Sequence of chain 1.A:
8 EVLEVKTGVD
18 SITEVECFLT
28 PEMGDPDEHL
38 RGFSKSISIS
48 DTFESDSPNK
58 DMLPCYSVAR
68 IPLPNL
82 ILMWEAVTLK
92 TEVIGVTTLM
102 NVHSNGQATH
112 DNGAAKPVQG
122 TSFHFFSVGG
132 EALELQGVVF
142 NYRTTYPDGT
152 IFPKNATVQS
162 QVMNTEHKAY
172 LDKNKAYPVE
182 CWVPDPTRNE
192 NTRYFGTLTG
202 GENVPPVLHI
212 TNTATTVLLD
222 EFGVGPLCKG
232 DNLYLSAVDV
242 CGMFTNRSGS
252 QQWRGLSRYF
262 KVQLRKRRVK

The protein below binds the small molecule below.
Small molecule (SMILES): CC(=O)N[C@H]1[C@H]([C@H](O)[C@H](O)CO)O[C@@](O)(C(=O)O)C[C@@H]1O

Binding-site contacts:
Ligand atom C6 contacts residue ASN247 of chain 1.A at 4.0 Å.
Ligand atom N5 contacts residue ASN106 of chain 1.A at 3.5 Å (h-bond).
Ligand atom O8 contacts residue GLN253 of chain 1.A at 4.2 Å.
Ligand atom C11 contacts residue LEU37 of chain 1.A at 4.0 Å (hydrophobic).
Ligand atom C6 contacts residue GLN253 of chain 1.A at 4.3 Å.
Ligand atom O4 contacts residue ASN247 of chain 1.A at 4.2 Å.
Ligand atom O4 contacts residue ASN106 of chain 1.A at 3.0 Å (h-bond).
Ligand atom C4 contacts residue ASN247 of chain 1.A at 3.9 Å.
Ligand atom O8 contacts residue SER43 of chain 1.A at 2.7 Å (h-bond).
Ligand atom C9 contacts residue GLN253 of chain 1.A at 3.9 Å.
Ligand atom O10 contacts residue LEU37 of chain 1.A at 3.8 Å.
Ligand atom O1B contacts residue SER43 of chain 1.A at 4.3 Å.
Ligand atom C11 contacts residue GLN253 of chain 1.A at 3.5 Å.
Ligand atom C11 contacts residue PHE50 of chain 1.D at 3.6 Å (hydrophobic).
Ligand atom C1 contacts residue SER251 of chain 1.A at 3.5 Å.
Ligand atom C10 contacts residue GLN253 of chain 1.A at 3.8 Å.
Ligand atom N5 contacts residue ASN247 of chain 1.A at 2.9 Å (h-bond).
Ligand atom O1A contacts residue SER249 of chain 1.A at 2.8 Å (h-bond).
Ligand atom O7 contacts residue LEU37 of chain 1.A at 3.7 Å.
Ligand atom O9 contacts residue SER43 of chain 1.A at 2.7 Å (h-bond).
Ligand atom O1A contacts residue ASN247 of chain 1.A at 4.2 Å.
Ligand atom C10 contacts residue ASN106 of chain 1.A at 4.0 Å.
Ligand atom O1B contacts residue ASN247 of chain 1.A at 4.0 Å.
Ligand atom C4 contacts residue ASN106 of chain 1.A at 3.9 Å.
Ligand atom O1A contacts residue SER251 of chain 1.A at 3.5 Å (h-bond).
Ligand atom C11 contacts residue ASN106 of chain 1.A at 3.9 Å.
Ligand atom O9 contacts residue LYS42 of chain 1.A at 3.3 Å.
Ligand atom C5 contacts residue ASN247 of chain 1.A at 3.8 Å.
Ligand atom C9 contacts residue LYS42 of chain 1.A at 4.2 Å.
Ligand atom O8 contacts residue SER251 of chain 1.A at 4.2 Å.
Ligand atom C1 contacts residue SER249 of chain 1.A at 3.8 Å.
Ligand atom O1B contacts residue SER249 of chain 1.A at 4.0 Å.
Ligand atom C11 contacts residue ASN247 of chain 1.A at 3.4 Å.
Ligand atom N5 contacts residue GLN253 of chain 1.A at 3.8 Å.
Ligand atom C9 contacts residue SER43 of chain 1.A at 3.7 Å.
Ligand atom C8 contacts residue SER43 of chain 1.A at 3.9 Å.
Ligand atom C10 contacts residue ASN247 of chain 1.A at 3.6 Å.
Ligand atom O1B contacts residue SER251 of chain 1.A at 2.8 Å (h-bond).
Ligand atom C11 contacts residue PHE245 of chain 1.A at 4.3 Å (hydrophobic).
Ligand atom C7 contacts residue GLN253 of chain 1.A at 3.8 Å.

Sequence of chain 1.D:
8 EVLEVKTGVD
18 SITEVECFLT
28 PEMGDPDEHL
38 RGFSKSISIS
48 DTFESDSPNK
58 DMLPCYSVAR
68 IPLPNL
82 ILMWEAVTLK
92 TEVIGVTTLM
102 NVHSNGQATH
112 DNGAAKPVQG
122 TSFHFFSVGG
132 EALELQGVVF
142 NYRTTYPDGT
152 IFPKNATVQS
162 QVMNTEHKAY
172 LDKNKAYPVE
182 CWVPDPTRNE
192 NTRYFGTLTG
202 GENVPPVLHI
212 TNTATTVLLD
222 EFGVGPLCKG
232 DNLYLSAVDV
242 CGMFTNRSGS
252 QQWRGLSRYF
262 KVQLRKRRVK